This small molecule binds to this protein.
Small molecule (SMILES): O=c1[nH]cnc2c1ncn2[C@@H]1O[C@H](COP(=O)(O)O)[C@@H](O)[C@H]1O

Sequence of chain 1.A:
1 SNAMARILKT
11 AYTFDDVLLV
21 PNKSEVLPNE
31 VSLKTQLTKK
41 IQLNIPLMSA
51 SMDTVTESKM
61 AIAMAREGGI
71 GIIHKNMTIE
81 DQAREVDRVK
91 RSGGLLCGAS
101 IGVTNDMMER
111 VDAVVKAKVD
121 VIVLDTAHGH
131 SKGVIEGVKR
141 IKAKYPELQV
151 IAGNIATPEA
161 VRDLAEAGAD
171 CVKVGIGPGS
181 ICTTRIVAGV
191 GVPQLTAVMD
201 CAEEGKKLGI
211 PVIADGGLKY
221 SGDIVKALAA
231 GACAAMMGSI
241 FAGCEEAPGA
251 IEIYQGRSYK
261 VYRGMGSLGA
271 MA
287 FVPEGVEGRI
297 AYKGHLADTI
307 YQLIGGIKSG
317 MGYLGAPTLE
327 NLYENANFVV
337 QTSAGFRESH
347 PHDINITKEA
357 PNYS

Binding-site contacts:
Ligand atom O3P contacts residue SER239 of chain 1.A at 3.4 Å (h-bond).
Ligand atom N3 contacts residue CYS182 of chain 1.A at 3.6 Å.
Ligand atom N7 contacts residue MET265 of chain 1.A at 2.9 Å (h-bond).
Ligand atom C2 contacts residue CYS182 of chain 1.A at 3.2 Å (hydrophobic).
Ligand atom O6 contacts residue GLY266 of chain 1.A at 2.7 Å (h-bond).
Ligand atom C5 contacts residue MET265 of chain 1.A at 3.6 Å (hydrophobic).
Ligand atom O3P contacts residue GLY238 of chain 1.A at 2.8 Å (h-bond).
Ligand atom P contacts residue TYR262 of chain 1.A at 3.6 Å.
Ligand atom O6 contacts residue MET265 of chain 1.A at 3.2 Å (h-bond).
Ligand atom N1 contacts residue GLU290 of chain 1.A at 2.8 Å (salt-bridge).
Ligand atom O2' contacts residue ASP215 of chain 1.A at 2.5 Å (salt-bridge).
Ligand atom C6 contacts residue GLY266 of chain 1.A at 3.6 Å.
Ligand atom O2P contacts residue SER180 of chain 1.A at 2.9 Å (h-bond).
Ligand atom O6 contacts residue GLU290 of chain 1.A at 3.6 Å.
Ligand atom C5' contacts residue TYR262 of chain 1.A at 3.5 Å (hydrophobic).
Ligand atom N7 contacts residue ILE181 of chain 1.A at 3.5 Å.
Ligand atom O2P contacts residue GLY179 of chain 1.A at 3.5 Å.
Ligand atom C3' contacts residue ASP215 of chain 1.A at 3.5 Å.
Ligand atom C6 contacts residue GLU290 of chain 1.A at 3.7 Å.
Ligand atom O2P contacts residue GLY217 of chain 1.A at 2.9 Å (h-bond).
Ligand atom C2 contacts residue 8L71 of chain 1.E at 3.4 Å.
Ligand atom C8 contacts residue MET52 of chain 1.A at 3.5 Å (hydrophobic).
Ligand atom C4 contacts residue 8L71 of chain 1.E at 3.7 Å.
Ligand atom O1P contacts residue SER180 of chain 1.A at 2.8 Å (h-bond).
Ligand atom O3' contacts residue ALA50 of chain 1.A at 3.3 Å.
Ligand atom N7 contacts residue GLY264 of chain 1.A at 3.5 Å.
Ligand atom C2 contacts residue GLU290 of chain 1.A at 3.6 Å.
Ligand atom N3 contacts residue 8L71 of chain 1.E at 3.5 Å.
Ligand atom O2' contacts residue ASN154 of chain 1.A at 3.6 Å (h-bond).
Ligand atom O5' contacts residue GLY179 of chain 1.A at 3.4 Å.
Ligand atom C5 contacts residue ILE181 of chain 1.A at 3.6 Å (hydrophobic).
Ligand atom O1P contacts residue SER239 of chain 1.A at 3.0 Å (h-bond).
Ligand atom C4' contacts residue ASP215 of chain 1.A at 3.7 Å.
Ligand atom N1 contacts residue 8L71 of chain 1.E at 3.5 Å.
Ligand atom O6 contacts residue GLY264 of chain 1.A at 3.2 Å.
Ligand atom O3' contacts residue ASP215 of chain 1.A at 2.5 Å (salt-bridge).
Ligand atom O5' contacts residue GLY216 of chain 1.A at 3.7 Å.
Ligand atom P contacts residue SER180 of chain 1.A at 3.6 Å.
Ligand atom O6 contacts residue GLY291 of chain 1.A at 3.5 Å.
Ligand atom O1P contacts residue TYR262 of chain 1.A at 2.4 Å (h-bond).